Binding-site contacts:
Ligand atom O contacts residue GLU39 of chain 8.B at 3.0 Å (salt-bridge).
Ligand atom N contacts residue ARG29 of chain 8.B at 4.2 Å.
Ligand atom C contacts residue ASP243 of chain 8.B at 3.5 Å.
Ligand atom OE1 contacts residue ARG36 of chain 8.B at 2.9 Å (salt-bridge).
Ligand atom N contacts residue ARG35 of chain 8.B at 4.0 Å.
Ligand atom O contacts residue PRO43 of chain 8.B at 3.8 Å.
Ligand atom O contacts residue ILE25 of chain 8.B at 3.8 Å.
Ligand atom C contacts residue ASP243 of chain 8.B at 3.8 Å.
Ligand atom CG contacts residue ARG36 of chain 8.B at 3.8 Å.
Ligand atom C contacts residue ARG29 of chain 8.B at 3.9 Å.
Ligand atom CD contacts residue GLU39 of chain 8.B at 3.2 Å.
Ligand atom CG1 contacts residue ARG36 of chain 8.B at 4.0 Å.
Ligand atom CD1 contacts residue ARG35 of chain 8.B at 4.0 Å.
Ligand atom CD1 contacts residue ARG29 of chain 8.B at 3.5 Å.
Ligand atom CD1 contacts residue LEU40 of chain 8.B at 3.6 Å (hydrophobic).
Ligand atom CD contacts residue ARG36 of chain 8.B at 3.7 Å.
Ligand atom CA contacts residue ARG29 of chain 8.B at 4.1 Å.
Ligand atom CG2 contacts residue ARG36 of chain 8.B at 4.1 Å.
Ligand atom O contacts residue ARG35 of chain 8.B at 4.0 Å.
Ligand atom CB contacts residue ASP243 of chain 8.B at 4.0 Å.
Ligand atom NE2 contacts residue GLU39 of chain 8.B at 2.9 Å (salt-bridge).
Ligand atom CA contacts residue ASP243 of chain 8.B at 3.5 Å.
Ligand atom C contacts residue GLU39 of chain 8.B at 3.6 Å.
Ligand atom OE1 contacts residue PHE37 of chain 8.B at 3.7 Å.
Ligand atom N contacts residue PRO43 of chain 8.B at 4.0 Å.
Ligand atom CB contacts residue ARG36 of chain 8.B at 3.4 Å.
Ligand atom OE1 contacts residue GLU39 of chain 8.B at 3.1 Å (salt-bridge).
Ligand atom CG2 contacts residue ARG35 of chain 8.B at 3.4 Å.
Ligand atom CG2 contacts residue PRO43 of chain 8.B at 3.8 Å (hydrophobic).
Ligand atom CG1 contacts residue ASP243 of chain 8.B at 3.2 Å.
Ligand atom CA contacts residue ASP243 of chain 8.B at 3.6 Å.
Ligand atom O contacts residue ARG35 of chain 8.B at 2.7 Å (salt-bridge).
Ligand atom O contacts residue ASP243 of chain 8.B at 4.1 Å.
Ligand atom N contacts residue ASP243 of chain 8.B at 2.6 Å (salt-bridge).
Ligand atom C contacts residue ARG35 of chain 8.B at 3.9 Å.
Ligand atom N contacts residue ASP243 of chain 8.B at 3.2 Å (salt-bridge).
Ligand atom O contacts residue ARG29 of chain 8.B at 3.2 Å (salt-bridge).
Ligand atom CA contacts residue ARG29 of chain 8.B at 3.8 Å.
Ligand atom CD1 contacts residue ARG36 of chain 8.B at 3.6 Å.
Ligand atom CD2 contacts residue LEU40 of chain 8.B at 4.1 Å (hydrophobic).

Sequence of chain 8.B:
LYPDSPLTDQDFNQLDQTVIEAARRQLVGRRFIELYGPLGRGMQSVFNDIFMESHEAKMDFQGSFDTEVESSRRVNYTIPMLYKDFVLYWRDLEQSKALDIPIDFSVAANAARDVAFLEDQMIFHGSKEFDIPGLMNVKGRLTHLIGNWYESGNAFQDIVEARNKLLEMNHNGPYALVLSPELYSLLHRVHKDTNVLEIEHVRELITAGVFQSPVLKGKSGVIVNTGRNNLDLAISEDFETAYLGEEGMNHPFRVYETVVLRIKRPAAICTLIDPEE

This small molecule binds to this protein.
Small molecule (SMILES): CC[C@H](C)[C@H](NC(=O)[C@H](CC(C)C)NC(=O)[C@H](CO)NC(=O)CNC(=O)[C@@H](NC(=O)[C@@H](N)[C@@H](C)O)C(C)C)C(=O)N[C@H](C=O)CCC(N)=O